A protein and the small-molecule ligand that binds it are described below.
Small molecule (SMILES): O=C(O)C[C@H](NC(=O)CP(=O)(O)O)C(=O)O

Sequence of chain 2.A:
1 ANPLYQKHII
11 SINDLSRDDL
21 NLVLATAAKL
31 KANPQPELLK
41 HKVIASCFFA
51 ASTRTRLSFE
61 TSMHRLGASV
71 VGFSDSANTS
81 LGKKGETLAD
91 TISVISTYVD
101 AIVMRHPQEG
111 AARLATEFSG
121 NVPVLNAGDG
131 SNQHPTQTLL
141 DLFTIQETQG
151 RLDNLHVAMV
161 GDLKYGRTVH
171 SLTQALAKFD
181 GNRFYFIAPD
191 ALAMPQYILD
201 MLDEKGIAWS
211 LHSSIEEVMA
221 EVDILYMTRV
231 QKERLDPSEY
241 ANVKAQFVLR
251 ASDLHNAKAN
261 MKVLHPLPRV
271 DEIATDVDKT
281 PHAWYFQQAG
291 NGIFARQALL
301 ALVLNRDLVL

Binding-site contacts:
Ligand atom O3P contacts residue THR55 of chain 1.A at 2.5 Å (h-bond).
Ligand atom O3 contacts residue LYS84 of chain 2.A at 2.6 Å (salt-bridge).
Ligand atom C4 contacts residue ARG105 of chain 1.A at 3.7 Å.
Ligand atom O2P contacts residue ARG54 of chain 1.A at 2.5 Å (salt-bridge).
Ligand atom C1P contacts residue LEU267 of chain 1.A at 3.1 Å (hydrophobic).
Ligand atom O2 contacts residue HIS134 of chain 1.A at 3.5 Å.
Ligand atom O4 contacts residue ARG229 of chain 1.A at 2.8 Å (salt-bridge).
Ligand atom N2 contacts residue LEU267 of chain 1.A at 2.8 Å (h-bond).
Ligand atom C5 contacts residue GLN231 of chain 1.A at 3.6 Å.
Ligand atom O1P contacts residue ARG105 of chain 1.A at 2.8 Å (salt-bridge).
Ligand atom C4 contacts residue ARG167 of chain 1.A at 3.2 Å.
Ligand atom C1 contacts residue LEU267 of chain 1.A at 3.3 Å (hydrophobic).
Ligand atom P contacts residue SER80 of chain 2.A at 3.5 Å.
Ligand atom C1 contacts residue ARG105 of chain 1.A at 3.6 Å.
Ligand atom O1 contacts residue THR55 of chain 1.A at 2.8 Å (h-bond).
Ligand atom C3 contacts residue LEU267 of chain 1.A at 3.5 Å (hydrophobic).
Ligand atom O1 contacts residue ARG105 of chain 1.A at 2.7 Å (salt-bridge).
Ligand atom O1P contacts residue SER52 of chain 1.A at 3.6 Å.
Ligand atom O3P contacts residue SER52 of chain 1.A at 2.9 Å (h-bond).
Ligand atom O1 contacts residue HIS134 of chain 1.A at 2.8 Å (h-bond).
Ligand atom O3P contacts residue ARG54 of chain 1.A at 3.6 Å (salt-bridge).
Ligand atom C2 contacts residue LEU267 of chain 1.A at 3.7 Å (hydrophobic).
Ligand atom O1P contacts residue LYS84 of chain 2.A at 3.1 Å (salt-bridge).
Ligand atom O2P contacts residue SER80 of chain 2.A at 2.9 Å (h-bond).
Ligand atom C1P contacts residue ARG54 of chain 1.A at 3.1 Å.
Ligand atom O5 contacts residue ARG229 of chain 1.A at 2.6 Å (salt-bridge).
Ligand atom O1P contacts residue SER80 of chain 2.A at 3.1 Å (h-bond).
Ligand atom O4 contacts residue GLN231 of chain 1.A at 3.1 Å (h-bond).
Ligand atom O3P contacts residue ARG105 of chain 1.A at 3.2 Å (salt-bridge).
Ligand atom P contacts residue ARG54 of chain 1.A at 3.2 Å.
Ligand atom O4 contacts residue LYS84 of chain 2.A at 2.9 Å (salt-bridge).
Ligand atom O5 contacts residue PRO268 of chain 1.A at 3.6 Å.
Ligand atom O5 contacts residue GLN231 of chain 1.A at 3.3 Å (h-bond).
Ligand atom O2 contacts residue ARG167 of chain 1.A at 2.5 Å (salt-bridge).
Ligand atom O1 contacts residue GLN137 of chain 1.A at 3.6 Å.
Ligand atom P contacts residue THR53 of chain 1.A at 3.6 Å.
Ligand atom O3 contacts residue ARG167 of chain 1.A at 2.6 Å (salt-bridge).
Ligand atom O2P contacts residue THR53 of chain 1.A at 2.7 Å (h-bond).
Ligand atom O3 contacts residue ARG105 of chain 1.A at 3.1 Å (salt-bridge).
Ligand atom C5 contacts residue ARG229 of chain 1.A at 3.4 Å.

Sequence of chain 1.A:
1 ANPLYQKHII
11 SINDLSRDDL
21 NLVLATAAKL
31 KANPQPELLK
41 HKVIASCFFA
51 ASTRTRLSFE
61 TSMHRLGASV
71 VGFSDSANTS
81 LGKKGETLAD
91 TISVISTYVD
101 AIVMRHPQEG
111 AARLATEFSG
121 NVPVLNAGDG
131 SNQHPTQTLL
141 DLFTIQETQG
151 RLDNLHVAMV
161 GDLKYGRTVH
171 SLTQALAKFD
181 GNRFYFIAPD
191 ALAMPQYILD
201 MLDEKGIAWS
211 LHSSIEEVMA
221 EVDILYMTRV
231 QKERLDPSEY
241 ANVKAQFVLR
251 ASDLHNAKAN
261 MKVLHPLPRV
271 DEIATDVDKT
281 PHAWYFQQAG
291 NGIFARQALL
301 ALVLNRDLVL